Sequence of chain 1.B:
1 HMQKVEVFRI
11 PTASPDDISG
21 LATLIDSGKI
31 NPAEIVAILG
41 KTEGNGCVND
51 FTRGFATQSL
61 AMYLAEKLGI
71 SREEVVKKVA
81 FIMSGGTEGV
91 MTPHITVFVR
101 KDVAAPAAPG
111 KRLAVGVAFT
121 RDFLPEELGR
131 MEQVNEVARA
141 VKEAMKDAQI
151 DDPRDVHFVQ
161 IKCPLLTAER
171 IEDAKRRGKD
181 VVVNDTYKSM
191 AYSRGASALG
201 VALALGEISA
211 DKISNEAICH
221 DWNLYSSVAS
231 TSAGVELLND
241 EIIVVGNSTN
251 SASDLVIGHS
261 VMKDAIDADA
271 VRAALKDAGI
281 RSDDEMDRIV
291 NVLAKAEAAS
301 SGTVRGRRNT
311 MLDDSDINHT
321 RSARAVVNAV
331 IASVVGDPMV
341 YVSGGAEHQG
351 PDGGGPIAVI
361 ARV

Binding-site contacts:
Ligand atom C2 contacts residue GLY234 of chain 1.B at 3.7 Å.
Ligand atom O3 contacts residue ASP50 of chain 1.B at 3.1 Å (salt-bridge).
Ligand atom C2 contacts residue GLU236 of chain 1.B at 3.1 Å.
Ligand atom C1 contacts residue VAL235 of chain 1.B at 3.8 Å (hydrophobic).
Ligand atom C1 contacts residue GLU236 of chain 1.B at 3.8 Å.
Ligand atom C3 contacts residue ARG53 of chain 1.B at 2.7 Å.
Ligand atom C3 contacts residue ASP50 of chain 1.B at 3.8 Å.
Ligand atom C1 contacts residue LYS162 of chain 1.B at 3.6 Å.
Ligand atom C3 contacts residue GLU236 of chain 1.B at 4.0 Å.
Ligand atom C2 contacts residue GLY54 of chain 1.B at 4.2 Å.
Ligand atom C1 contacts residue ARG53 of chain 1.B at 3.6 Å.
Ligand atom O1 contacts residue ARG53 of chain 1.B at 4.2 Å.
Ligand atom O1 contacts residue GLU236 of chain 1.B at 3.3 Å.
Ligand atom C2 contacts residue ARG53 of chain 1.B at 3.5 Å.
Ligand atom O3 contacts residue VAL235 of chain 1.B at 3.0 Å.
Ligand atom O3 contacts residue GLU236 of chain 1.B at 4.1 Å.
Ligand atom C2 contacts residue VAL235 of chain 1.B at 3.3 Å (hydrophobic).
Ligand atom O1 contacts residue LYS162 of chain 1.B at 3.9 Å.
Ligand atom O3 contacts residue GLY234 of chain 1.B at 4.4 Å.
Ligand atom O1 contacts residue GLY234 of chain 1.B at 4.4 Å.
Ligand atom O1 contacts residue MLI1 of chain 1.Q at 3.6 Å (h-bond).
Ligand atom O1 contacts residue LEU237 of chain 1.B at 4.2 Å.
Ligand atom O3 contacts residue ARG53 of chain 1.B at 3.4 Å (salt-bridge).
Ligand atom C3 contacts residue VAL235 of chain 1.B at 2.9 Å (hydrophobic).
Ligand atom C1 contacts residue GLY234 of chain 1.B at 3.3 Å.
Ligand atom C3 contacts residue GLY234 of chain 1.B at 3.3 Å.

The small molecule below binds the protein below.
Small molecule (SMILES): OCCCO